Sequence of chain 41.F:
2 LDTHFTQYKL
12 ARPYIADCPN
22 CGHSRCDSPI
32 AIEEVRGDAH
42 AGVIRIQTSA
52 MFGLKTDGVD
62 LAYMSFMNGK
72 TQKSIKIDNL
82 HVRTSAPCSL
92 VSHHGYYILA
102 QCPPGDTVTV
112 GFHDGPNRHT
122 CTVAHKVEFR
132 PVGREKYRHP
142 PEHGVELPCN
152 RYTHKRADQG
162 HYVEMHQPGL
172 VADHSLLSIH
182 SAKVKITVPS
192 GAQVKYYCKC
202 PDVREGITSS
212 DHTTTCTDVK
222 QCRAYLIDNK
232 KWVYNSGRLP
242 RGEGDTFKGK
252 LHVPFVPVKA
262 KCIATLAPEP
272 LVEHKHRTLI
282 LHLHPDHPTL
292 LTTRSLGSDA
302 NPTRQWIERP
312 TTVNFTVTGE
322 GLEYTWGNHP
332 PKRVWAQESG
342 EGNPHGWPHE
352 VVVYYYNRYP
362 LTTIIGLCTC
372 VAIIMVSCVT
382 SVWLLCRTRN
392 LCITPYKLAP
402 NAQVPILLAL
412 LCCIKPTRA

The small molecule below binds the protein below.
Small molecule (SMILES): O=C(O)[C@@H]1O[C@H](O[C@H]2[C@@H](OS(=O)(=O)O)O[C@@H](O)[C@H](NS(=O)(=O)O)[C@H]2O)[C@@H](OS(=O)(=O)O)[C@H](O)[C@@H]1O

Binding-site contacts:
Ligand atom SAG contacts residue HIS82 of chain 41.D at 3.7 Å.
Ligand atom SBG contacts residue HIS114 of chain 41.F at 3.5 Å (h-bond).
Ligand atom C1 contacts residue HIS114 of chain 41.H at 3.5 Å.
Ligand atom OAH contacts residue ASN80 of chain 41.D at 3.2 Å (h-bond).
Ligand atom SBG contacts residue HIS82 of chain 41.F at 4.0 Å.
Ligand atom OBC contacts residue HIS82 of chain 41.F at 3.2 Å (h-bond).
Ligand atom O6B contacts residue ASN80 of chain 41.D at 3.0 Å (h-bond).
Ligand atom C4 contacts residue ASN80 of chain 41.D at 4.0 Å.
Ligand atom O3 contacts residue HIS82 of chain 41.D at 3.9 Å.
Ligand atom OBA contacts residue HIS82 of chain 41.D at 4.2 Å.
Ligand atom C2 contacts residue HIS82 of chain 41.D at 4.2 Å.
Ligand atom N2 contacts residue HIS114 of chain 41.H at 4.1 Å.
Ligand atom OAF contacts residue HIS82 of chain 41.D at 3.2 Å (h-bond).
Ligand atom O1 contacts residue HIS114 of chain 41.H at 2.8 Å (h-bond).
Ligand atom OBC contacts residue HIS114 of chain 41.D at 4.1 Å.
Ligand atom O1 contacts residue HIS82 of chain 41.H at 3.6 Å.
Ligand atom OAF contacts residue HIS114 of chain 41.H at 4.1 Å.
Ligand atom C6 contacts residue ASN80 of chain 41.D at 3.8 Å.
Ligand atom OAH contacts residue HIS82 of chain 41.D at 3.1 Å (h-bond).
Ligand atom OBF contacts residue HIS82 of chain 41.F at 3.9 Å.
Ligand atom OBA contacts residue HIS114 of chain 41.D at 3.0 Å (h-bond).
Ligand atom SBB contacts residue HIS82 of chain 41.F at 3.5 Å (h-bond).
Ligand atom OBI contacts residue HIS114 of chain 41.F at 3.0 Å (h-bond).
Ligand atom O4 contacts residue ASN80 of chain 41.D at 3.1 Å (h-bond).
Ligand atom OBH contacts residue HIS114 of chain 41.F at 3.1 Å (h-bond).
Ligand atom SBB contacts residue HIS114 of chain 41.D at 4.2 Å.
Ligand atom SAG contacts residue ASN80 of chain 41.D at 4.3 Å.
Ligand atom OAB contacts residue HIS114 of chain 41.H at 3.3 Å.
Ligand atom C5 contacts residue HIS82 of chain 41.H at 4.0 Å.
Ligand atom OBF contacts residue HIS114 of chain 41.F at 3.9 Å.
Ligand atom O3 contacts residue HIS114 of chain 41.D at 3.3 Å (h-bond).
Ligand atom C1 contacts residue HIS82 of chain 41.H at 3.7 Å.
Ligand atom O4 contacts residue HIS114 of chain 41.D at 3.6 Å.
Ligand atom O2 contacts residue HIS82 of chain 41.F at 4.0 Å.
Ligand atom SAG contacts residue HIS114 of chain 41.H at 4.1 Å.
Ligand atom OAB contacts residue ARG119 of chain 41.H at 3.5 Å.
Ligand atom OBE contacts residue HIS82 of chain 41.F at 2.9 Å (h-bond).
Ligand atom C3 contacts residue HIS82 of chain 41.D at 4.3 Å.
Ligand atom OBI contacts residue HIS82 of chain 41.F at 2.9 Å.
Ligand atom O5 contacts residue HIS82 of chain 41.H at 3.2 Å (h-bond).

Sequence of chain 41.D:
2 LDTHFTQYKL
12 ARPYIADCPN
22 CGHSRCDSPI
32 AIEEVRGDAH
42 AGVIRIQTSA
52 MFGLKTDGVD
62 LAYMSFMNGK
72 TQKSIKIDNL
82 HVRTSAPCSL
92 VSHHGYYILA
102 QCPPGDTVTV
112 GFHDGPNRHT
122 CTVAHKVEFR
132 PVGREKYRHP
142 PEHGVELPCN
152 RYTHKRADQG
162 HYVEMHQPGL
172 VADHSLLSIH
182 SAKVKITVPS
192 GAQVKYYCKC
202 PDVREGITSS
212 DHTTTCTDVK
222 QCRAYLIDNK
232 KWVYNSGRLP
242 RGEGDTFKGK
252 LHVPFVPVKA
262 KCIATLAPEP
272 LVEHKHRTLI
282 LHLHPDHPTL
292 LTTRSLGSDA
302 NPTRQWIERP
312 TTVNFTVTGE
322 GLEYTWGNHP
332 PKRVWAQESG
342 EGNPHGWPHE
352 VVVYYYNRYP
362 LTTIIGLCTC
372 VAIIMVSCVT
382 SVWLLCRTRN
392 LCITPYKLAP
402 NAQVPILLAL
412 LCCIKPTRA

Sequence of chain 41.H:
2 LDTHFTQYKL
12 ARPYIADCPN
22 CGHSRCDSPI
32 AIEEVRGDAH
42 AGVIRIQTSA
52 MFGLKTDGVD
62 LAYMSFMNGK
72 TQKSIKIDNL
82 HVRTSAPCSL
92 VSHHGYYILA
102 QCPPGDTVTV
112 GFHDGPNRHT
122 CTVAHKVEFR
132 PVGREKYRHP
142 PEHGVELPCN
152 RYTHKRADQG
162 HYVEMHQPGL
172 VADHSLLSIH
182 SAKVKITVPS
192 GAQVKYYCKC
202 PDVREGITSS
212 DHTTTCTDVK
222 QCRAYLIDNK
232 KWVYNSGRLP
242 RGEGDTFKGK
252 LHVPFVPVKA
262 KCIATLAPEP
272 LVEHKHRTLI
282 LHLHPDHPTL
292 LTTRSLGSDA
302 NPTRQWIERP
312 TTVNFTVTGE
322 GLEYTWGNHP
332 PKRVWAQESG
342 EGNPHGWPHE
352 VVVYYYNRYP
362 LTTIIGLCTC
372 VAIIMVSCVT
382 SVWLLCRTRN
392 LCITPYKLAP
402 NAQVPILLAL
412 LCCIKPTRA